This small molecule binds to this protein.
Small molecule (SMILES): O=C(CO)[C@@H](O)[C@H](O)[C@H](O)COP(=O)(O)O

Sequence of chain 2.A:
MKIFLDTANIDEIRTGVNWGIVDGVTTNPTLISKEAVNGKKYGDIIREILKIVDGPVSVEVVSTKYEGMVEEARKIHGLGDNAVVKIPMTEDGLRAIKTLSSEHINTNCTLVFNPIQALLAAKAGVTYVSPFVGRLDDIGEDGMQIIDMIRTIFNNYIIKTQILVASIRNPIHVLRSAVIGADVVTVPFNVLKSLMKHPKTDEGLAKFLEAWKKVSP

Sequence of chain 2.B:
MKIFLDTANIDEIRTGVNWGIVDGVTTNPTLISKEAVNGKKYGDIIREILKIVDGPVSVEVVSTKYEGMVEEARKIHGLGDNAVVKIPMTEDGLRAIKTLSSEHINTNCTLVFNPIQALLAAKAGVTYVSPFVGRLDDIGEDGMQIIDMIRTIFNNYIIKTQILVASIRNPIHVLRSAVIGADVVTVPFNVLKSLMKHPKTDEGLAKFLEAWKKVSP

Binding-site contacts:
Ligand atom C1 contacts residue SER130 of chain 2.A at 3.5 Å.
Ligand atom O1P contacts residue ARG135 of chain 2.A at 2.8 Å (salt-bridge).
Ligand atom O3 contacts residue THR27 of chain 2.A at 3.4 Å (h-bond).
Ligand atom O1 contacts residue SER130 of chain 2.A at 3.0 Å (h-bond).
Ligand atom C2 contacts residue THR27 of chain 2.A at 3.8 Å.
Ligand atom O6 contacts residue SER167 of chain 2.A at 3.4 Å.
Ligand atom C3 contacts residue THR26 of chain 2.A at 3.9 Å.
Ligand atom C5 contacts residue ASN28 of chain 2.A at 3.9 Å.
Ligand atom O3 contacts residue LYS86 of chain 2.A at 2.8 Å (salt-bridge).
Ligand atom C4 contacts residue LYS86 of chain 2.A at 3.7 Å.
Ligand atom O4 contacts residue LYS86 of chain 2.A at 3.8 Å.
Ligand atom C6 contacts residue PHE132 of chain 2.A at 3.5 Å (hydrophobic).
Ligand atom C3 contacts residue ASP6 of chain 2.A at 3.5 Å.
Ligand atom O3 contacts residue ASP6 of chain 2.A at 2.8 Å (salt-bridge).
Ligand atom C4 contacts residue ASN28 of chain 2.A at 3.8 Å.
Ligand atom O5 contacts residue ALA166 of chain 2.A at 3.5 Å.
Ligand atom P contacts residue ARG135 of chain 2.A at 3.7 Å.
Ligand atom P contacts residue SER167 of chain 2.A at 3.8 Å.
Ligand atom O2P contacts residue ARG169 of chain 2.A at 3.9 Å.
Ligand atom C4 contacts residue PHE132 of chain 2.A at 3.6 Å (hydrophobic).
Ligand atom O1P contacts residue ARG169 of chain 2.A at 3.8 Å.
Ligand atom O1 contacts residue THR26 of chain 2.A at 3.8 Å.
Ligand atom O3P contacts residue ARG135 of chain 2.A at 2.8 Å (salt-bridge).
Ligand atom C1 contacts residue THR110 of chain 2.A at 3.4 Å.
Ligand atom C2 contacts residue LYS86 of chain 2.A at 1.3 Å.
Ligand atom O5 contacts residue SER167 of chain 2.A at 2.9 Å (h-bond).
Ligand atom O1 contacts residue ALA166 of chain 2.A at 3.8 Å.
Ligand atom O5 contacts residue ASP6 of chain 2.A at 2.5 Å (salt-bridge).
Ligand atom C3 contacts residue LYS86 of chain 2.A at 2.5 Å.
Ligand atom O3 contacts residue THR26 of chain 2.A at 3.8 Å.
Ligand atom C6 contacts residue SER167 of chain 2.A at 3.9 Å.
Ligand atom O1 contacts residue LYS86 of chain 2.A at 2.9 Å (salt-bridge).
Ligand atom O2P contacts residue SER167 of chain 2.A at 3.9 Å.
Ligand atom O4 contacts residue ASN28 of chain 2.A at 2.9 Å (h-bond).
Ligand atom C1 contacts residue LYS86 of chain 2.A at 2.3 Å.
Ligand atom O1P contacts residue SER167 of chain 2.A at 2.7 Å (h-bond).
Ligand atom O3 contacts residue ASN28 of chain 2.A at 3.4 Å (h-bond).
Ligand atom O1 contacts residue ASN108 of chain 2.A at 3.6 Å.
Ligand atom O4 contacts residue PHE132 of chain 2.A at 3.5 Å.
Ligand atom C5 contacts residue ASP6 of chain 2.A at 3.2 Å.